Binding-site contacts:
Ligand atom N2 contacts residue ASN45 of chain 1.A at 2.9 Å (h-bond).
Ligand atom C2 contacts residue ASN45 of chain 1.A at 2.4 Å.
Ligand atom C8 contacts residue GLU49 of chain 1.A at 3.7 Å.
Ligand atom O6 contacts residue ASN50 of chain 1.A at 3.6 Å.
Ligand atom C1 contacts residue ASN45 of chain 1.A at 1.4 Å.
Ligand atom C5 contacts residue ASN50 of chain 1.A at 4.3 Å.
Ligand atom O6 contacts residue ARG53 of chain 1.A at 4.2 Å.
Ligand atom O5 contacts residue THR47 of chain 1.A at 4.0 Å.
Ligand atom C7 contacts residue ASN45 of chain 1.A at 3.5 Å.
Ligand atom O6 contacts residue THR47 of chain 1.A at 2.7 Å (h-bond).
Ligand atom C8 contacts residue ASP324 of chain 1.A at 3.9 Å.
Ligand atom C5 contacts residue THR47 of chain 1.A at 4.4 Å.
Ligand atom C7 contacts residue ARG326 of chain 1.A at 4.2 Å.
Ligand atom O7 contacts residue ASN45 of chain 1.A at 3.5 Å (h-bond).
Ligand atom O5 contacts residue ASN45 of chain 1.A at 2.3 Å (h-bond).
Ligand atom C5 contacts residue ASN45 of chain 1.A at 3.6 Å.
Ligand atom C6 contacts residue ARG53 of chain 1.A at 4.0 Å.
Ligand atom C6 contacts residue ASN50 of chain 1.A at 4.0 Å.
Ligand atom C4 contacts residue ASN45 of chain 1.A at 4.2 Å.
Ligand atom C1 contacts residue THR47 of chain 1.A at 4.3 Å.
Ligand atom C3 contacts residue ASN45 of chain 1.A at 3.8 Å.
Ligand atom O6 contacts residue GLU49 of chain 1.A at 3.6 Å.
Ligand atom C8 contacts residue ARG326 of chain 1.A at 3.5 Å.
Ligand atom C6 contacts residue THR47 of chain 1.A at 4.0 Å.
Ligand atom C1 contacts residue ASN50 of chain 1.A at 3.9 Å.
Ligand atom C6 contacts residue GLU49 of chain 1.A at 4.4 Å.
Ligand atom O5 contacts residue ASN50 of chain 1.A at 3.2 Å (h-bond).

A protein and the small-molecule ligand that binds it are described below.
Small molecule (SMILES): CC(=O)N[C@H]1[C@H](O[C@H]2[C@H](O)[C@@H](NC(C)=O)CO[C@@H]2CO)O[C@H](CO)[C@@H](O)[C@@H]1O

Sequence of chain 1.A:
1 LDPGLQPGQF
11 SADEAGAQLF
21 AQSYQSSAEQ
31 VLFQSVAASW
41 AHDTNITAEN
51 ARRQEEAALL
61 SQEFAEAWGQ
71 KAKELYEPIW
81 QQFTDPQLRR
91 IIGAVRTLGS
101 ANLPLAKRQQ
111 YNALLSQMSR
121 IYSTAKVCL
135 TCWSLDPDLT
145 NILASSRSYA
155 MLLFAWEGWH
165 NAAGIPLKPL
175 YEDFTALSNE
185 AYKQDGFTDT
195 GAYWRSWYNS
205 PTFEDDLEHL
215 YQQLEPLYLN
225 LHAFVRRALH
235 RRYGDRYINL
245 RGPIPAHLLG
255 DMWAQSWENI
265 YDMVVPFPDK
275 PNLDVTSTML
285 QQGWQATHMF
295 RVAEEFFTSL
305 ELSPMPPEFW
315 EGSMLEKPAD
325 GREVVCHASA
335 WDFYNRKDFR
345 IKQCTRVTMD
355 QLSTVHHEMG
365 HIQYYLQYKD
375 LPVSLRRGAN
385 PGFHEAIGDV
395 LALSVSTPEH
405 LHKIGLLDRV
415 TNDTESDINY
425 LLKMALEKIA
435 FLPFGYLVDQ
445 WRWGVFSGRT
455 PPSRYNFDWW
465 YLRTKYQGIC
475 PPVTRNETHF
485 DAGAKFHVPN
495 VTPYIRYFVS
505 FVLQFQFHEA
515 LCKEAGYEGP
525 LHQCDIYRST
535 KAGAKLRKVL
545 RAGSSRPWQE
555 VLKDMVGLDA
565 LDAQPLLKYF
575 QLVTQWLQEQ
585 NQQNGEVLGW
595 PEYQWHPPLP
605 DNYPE